Binding-site contacts:
Ligand atom F30 contacts residue MET115 of chain 1.A at 2.7 Å.
Ligand atom C26 contacts residue GLY185 of chain 1.A at 3.9 Å.
Ligand atom C23 contacts residue LEU172 of chain 1.A at 3.3 Å (hydrophobic).
Ligand atom F25 contacts residue ASP186 of chain 1.A at 3.4 Å.
Ligand atom F30 contacts residue ALA116 of chain 1.A at 2.9 Å.
Ligand atom N5 contacts residue ALA64 of chain 1.A at 3.9 Å.
Ligand atom C23 contacts residue ARG169 of chain 1.A at 3.1 Å.
Ligand atom C22 contacts residue ARG169 of chain 1.A at 3.6 Å.
Ligand atom C21 contacts residue LEU172 of chain 1.A at 3.9 Å (hydrophobic).
Ligand atom O14 contacts residue LEU172 of chain 1.A at 3.7 Å.
Ligand atom N5 contacts residue MET115 of chain 1.A at 3.1 Å (h-bond).
Ligand atom N6 contacts residue GLU113 of chain 1.A at 2.7 Å (salt-bridge).
Ligand atom N5 contacts residue GLU113 of chain 1.A at 3.6 Å.
Ligand atom C9 contacts residue MET115 of chain 1.A at 3.0 Å (hydrophobic).
Ligand atom F32 contacts residue ALA116 of chain 1.A at 3.5 Å.
Ligand atom C1 contacts residue LEU112 of chain 1.A at 3.8 Å (hydrophobic).
Ligand atom C26 contacts residue LEU172 of chain 1.A at 3.8 Å (hydrophobic).
Ligand atom N6 contacts residue LEU114 of chain 1.A at 3.9 Å.
Ligand atom F32 contacts residue LEU114 of chain 1.A at 3.2 Å.
Ligand atom C10 contacts residue MET115 of chain 1.A at 3.2 Å (hydrophobic).
Ligand atom F31 contacts residue LEU38 of chain 1.A at 3.7 Å.
Ligand atom N5 contacts residue LEU114 of chain 1.A at 3.8 Å.
Ligand atom N6 contacts residue ALA64 of chain 1.A at 3.6 Å.
Ligand atom N6 contacts residue MET115 of chain 1.A at 3.7 Å.
Ligand atom C19 contacts residue HIS40 of chain 1.A at 3.2 Å.
Ligand atom N20 contacts residue HIS40 of chain 1.A at 2.7 Å (h-bond).
Ligand atom C2 contacts residue LEU172 of chain 1.A at 3.7 Å (hydrophobic).
Ligand atom C29 contacts residue MET115 of chain 1.A at 3.1 Å (hydrophobic).
Ligand atom F25 contacts residue GLY185 of chain 1.A at 3.1 Å.
Ligand atom C24 contacts residue LEU172 of chain 1.A at 3.5 Å (hydrophobic).
Ligand atom C9 contacts residue LEU114 of chain 1.A at 3.6 Å (hydrophobic).
Ligand atom C22 contacts residue ASP119 of chain 1.A at 3.7 Å.
Ligand atom C22 contacts residue LEU172 of chain 1.A at 3.5 Å (hydrophobic).
Ligand atom C11 contacts residue GLY118 of chain 1.A at 3.8 Å.
Ligand atom F25 contacts residue ASN170 of chain 1.A at 3.1 Å.
Ligand atom F32 contacts residue MET115 of chain 1.A at 2.9 Å.
Ligand atom F30 contacts residue GLY118 of chain 1.A at 3.3 Å.
Ligand atom F25 contacts residue LEU172 of chain 1.A at 3.6 Å.
Ligand atom C2 contacts residue ALA64 of chain 1.A at 3.8 Å (hydrophobic).
Ligand atom C2 contacts residue GLU113 of chain 1.A at 3.7 Å.

Sequence of chain 1.A:
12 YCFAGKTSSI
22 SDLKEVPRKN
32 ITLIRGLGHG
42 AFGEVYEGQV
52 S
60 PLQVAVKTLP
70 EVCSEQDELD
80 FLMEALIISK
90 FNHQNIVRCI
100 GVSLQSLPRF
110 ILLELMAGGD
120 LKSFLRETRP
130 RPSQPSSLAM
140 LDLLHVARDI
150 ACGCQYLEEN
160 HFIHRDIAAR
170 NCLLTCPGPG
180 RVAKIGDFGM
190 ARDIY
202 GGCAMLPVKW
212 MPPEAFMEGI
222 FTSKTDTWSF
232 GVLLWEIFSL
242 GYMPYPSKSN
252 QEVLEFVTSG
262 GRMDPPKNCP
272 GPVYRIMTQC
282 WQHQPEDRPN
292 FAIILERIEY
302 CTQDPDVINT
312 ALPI

This small molecule binds to this protein.
Small molecule (SMILES): Cc1cc(-c2cc(C(F)(F)F)ccc2O[C@H]2C[C@@]2(CN)c2ccc(F)cc2F)[nH]n1